Sequence of chain 1.B:
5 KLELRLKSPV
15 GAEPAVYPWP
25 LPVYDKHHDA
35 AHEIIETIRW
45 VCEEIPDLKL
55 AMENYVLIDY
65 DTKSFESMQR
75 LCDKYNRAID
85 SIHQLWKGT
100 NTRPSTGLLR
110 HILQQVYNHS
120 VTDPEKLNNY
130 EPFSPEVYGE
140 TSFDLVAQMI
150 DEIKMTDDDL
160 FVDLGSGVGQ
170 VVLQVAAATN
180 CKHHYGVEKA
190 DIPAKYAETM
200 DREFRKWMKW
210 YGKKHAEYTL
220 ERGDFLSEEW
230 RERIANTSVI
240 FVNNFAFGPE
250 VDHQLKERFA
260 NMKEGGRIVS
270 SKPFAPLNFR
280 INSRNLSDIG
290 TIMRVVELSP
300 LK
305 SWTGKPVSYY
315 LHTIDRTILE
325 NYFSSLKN

Binding-site contacts:
Ligand atom C14 contacts residue PHE132 of chain 1.B at 4.0 Å (hydrophobic).
Ligand atom C3 contacts residue LEU144 of chain 1.B at 4.0 Å (hydrophobic).
Ligand atom C15 contacts residue PHE132 of chain 1.B at 3.7 Å (hydrophobic).
Ligand atom C2 contacts residue VAL145 of chain 1.B at 3.5 Å (hydrophobic).
Ligand atom C20 contacts residue PHE132 of chain 1.B at 3.6 Å (hydrophobic).
Ligand atom C5 contacts residue PHE240 of chain 1.B at 3.5 Å (hydrophobic).
Ligand atom CL8 contacts residue SER270 of chain 1.B at 3.3 Å.
Ligand atom C20 contacts residue PHE244 of chain 1.B at 3.9 Å (hydrophobic).
Ligand atom CL7 contacts residue SER141 of chain 1.B at 3.6 Å.
Ligand atom CL8 contacts residue SER269 of chain 1.B at 3.2 Å.
Ligand atom C19 contacts residue PHE132 of chain 1.B at 3.9 Å (hydrophobic).
Ligand atom C4 contacts residue PHE240 of chain 1.B at 3.4 Å (hydrophobic).
Ligand atom O10 contacts residue ASN242 of chain 1.B at 3.4 Å.
Ligand atom C15 contacts residue SER270 of chain 1.B at 3.5 Å.
Ligand atom C14 contacts residue SER270 of chain 1.B at 3.6 Å.
Ligand atom C4 contacts residue TYR313 of chain 1.B at 3.6 Å (hydrophobic).
Ligand atom C11 contacts residue PHE132 of chain 1.B at 3.9 Å (hydrophobic).
Ligand atom CL7 contacts residue PHE132 of chain 1.B at 3.8 Å.
Ligand atom C16 contacts residue ASN242 of chain 1.B at 3.5 Å.
Ligand atom C5 contacts residue TYR313 of chain 1.B at 3.9 Å (hydrophobic).
Ligand atom O10 contacts residue PHE240 of chain 1.B at 3.6 Å.
Ligand atom C13 contacts residue SER270 of chain 1.B at 3.9 Å.
Ligand atom C11 contacts residue SER270 of chain 1.B at 3.8 Å.
Ligand atom C1 contacts residue LEU144 of chain 1.B at 3.7 Å (hydrophobic).
Ligand atom C13 contacts residue SER312 of chain 1.B at 3.6 Å.
Ligand atom C3 contacts residue PHE240 of chain 1.B at 3.6 Å (hydrophobic).
Ligand atom C20 contacts residue ASN242 of chain 1.B at 3.6 Å.
Ligand atom C12 contacts residue LEU144 of chain 1.B at 3.7 Å (hydrophobic).
Ligand atom C16 contacts residue SER270 of chain 1.B at 3.6 Å.
Ligand atom C1 contacts residue PHE240 of chain 1.B at 3.9 Å (hydrophobic).
Ligand atom C15 contacts residue ASN242 of chain 1.B at 3.9 Å.
Ligand atom C2 contacts residue LEU144 of chain 1.B at 3.5 Å (hydrophobic).
Ligand atom C4 contacts residue VAL268 of chain 1.B at 3.5 Å (hydrophobic).
Ligand atom C19 contacts residue PHE244 of chain 1.B at 3.4 Å (hydrophobic).
Ligand atom C16 contacts residue PHE132 of chain 1.B at 3.7 Å (hydrophobic).
Ligand atom C12 contacts residue SER270 of chain 1.B at 3.9 Å.
Ligand atom C2 contacts residue PHE240 of chain 1.B at 4.0 Å (hydrophobic).
Ligand atom C18 contacts residue PHE244 of chain 1.B at 3.6 Å (hydrophobic).
Ligand atom C6 contacts residue PHE240 of chain 1.B at 3.5 Å (hydrophobic).
Ligand atom CL7 contacts residue VAL145 of chain 1.B at 3.9 Å.

This small molecule binds to this protein.
Small molecule (SMILES): O=C(c1ccc2ncccc2c1)c1c(Cl)cccc1Cl